This protein binds this small molecule.
Small molecule (SMILES): Cc1ccc(C(=O)NC2CC2)cc1NC(=O)c1cnc(-c2ccccc2Cl)s1

Sequence of chain 1.B:
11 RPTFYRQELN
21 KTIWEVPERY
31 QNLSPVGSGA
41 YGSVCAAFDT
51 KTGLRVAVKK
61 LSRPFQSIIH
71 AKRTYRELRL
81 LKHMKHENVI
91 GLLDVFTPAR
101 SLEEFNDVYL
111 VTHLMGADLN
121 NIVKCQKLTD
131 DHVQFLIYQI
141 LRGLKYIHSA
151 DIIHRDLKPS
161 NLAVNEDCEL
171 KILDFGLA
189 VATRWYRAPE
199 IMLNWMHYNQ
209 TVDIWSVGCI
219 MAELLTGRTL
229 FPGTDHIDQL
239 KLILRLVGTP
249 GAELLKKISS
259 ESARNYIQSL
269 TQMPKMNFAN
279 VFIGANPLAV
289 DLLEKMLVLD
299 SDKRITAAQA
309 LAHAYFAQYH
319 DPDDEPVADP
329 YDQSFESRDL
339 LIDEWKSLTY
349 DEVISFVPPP

Binding-site contacts:
Ligand atom O10 contacts residue ILE90 of chain 1.B at 3.3 Å.
Ligand atom C2 contacts residue THR112 of chain 1.B at 3.6 Å.
Ligand atom O10 contacts residue LEU173 of chain 1.B at 3.6 Å.
Ligand atom C25 contacts residue MET115 of chain 1.B at 3.7 Å (hydrophobic).
Ligand atom C7 contacts residue LYS59 of chain 1.B at 3.5 Å.
Ligand atom C21 contacts residue LEU114 of chain 1.B at 3.6 Å (hydrophobic).
Ligand atom C12 contacts residue PHE175 of chain 1.B at 3.4 Å (hydrophobic).
Ligand atom C21 contacts residue MET115 of chain 1.B at 3.4 Å (hydrophobic).
Ligand atom C4 contacts residue LYS59 of chain 1.B at 4.0 Å.
Ligand atom C23 contacts residue GLY116 of chain 1.B at 3.5 Å.
Ligand atom C3 contacts residue LEU173 of chain 1.B at 3.9 Å (hydrophobic).
Ligand atom C23 contacts residue MET115 of chain 1.B at 3.3 Å (hydrophobic).
Ligand atom C12 contacts residue LEU177 of chain 1.B at 3.8 Å (hydrophobic).
Ligand atom CL1 contacts residue LEU173 of chain 1.B at 3.8 Å.
Ligand atom C7 contacts residue ALA57 of chain 1.B at 3.6 Å (hydrophobic).
Ligand atom C5 contacts residue LYS59 of chain 1.B at 3.5 Å.
Ligand atom C20 contacts residue MET115 of chain 1.B at 3.6 Å (hydrophobic).
Ligand atom N9 contacts residue GLU77 of chain 1.B at 3.2 Å (salt-bridge).
Ligand atom C16 contacts residue ALA57 of chain 1.B at 3.5 Å (hydrophobic).
Ligand atom C5 contacts residue GLU77 of chain 1.B at 3.3 Å.
Ligand atom O10 contacts residue ASP174 of chain 1.B at 2.8 Å (salt-bridge).
Ligand atom C7 contacts residue THR112 of chain 1.B at 3.4 Å.
Ligand atom C13 contacts residue PHE175 of chain 1.B at 3.6 Å (hydrophobic).
Ligand atom C11 contacts residue PHE175 of chain 1.B at 3.9 Å (hydrophobic).
Ligand atom C16 contacts residue HIS113 of chain 1.B at 3.8 Å.
Ligand atom C24 contacts residue MET115 of chain 1.B at 3.5 Å (hydrophobic).
Ligand atom C13 contacts residue LEU81 of chain 1.B at 3.8 Å (hydrophobic).
Ligand atom C8 contacts residue ASP174 of chain 1.B at 3.7 Å.
Ligand atom C11 contacts residue ASP174 of chain 1.B at 3.9 Å.
Ligand atom C12 contacts residue GLU77 of chain 1.B at 3.8 Å.
Ligand atom O27 contacts residue VAL44 of chain 1.B at 3.7 Å.
Ligand atom C8 contacts residue ILE90 of chain 1.B at 3.9 Å (hydrophobic).
Ligand atom C22 contacts residue MET115 of chain 1.B at 3.3 Å (hydrophobic).
Ligand atom C6 contacts residue LYS59 of chain 1.B at 3.8 Å.
Ligand atom N26 contacts residue THR112 of chain 1.B at 3.2 Å (h-bond).
Ligand atom N17 contacts residue MET115 of chain 1.B at 3.3 Å (h-bond).
Ligand atom C5 contacts residue LEU81 of chain 1.B at 3.9 Å (hydrophobic).
Ligand atom C7 contacts residue LEU110 of chain 1.B at 3.7 Å (hydrophobic).
Ligand atom C1 contacts residue THR112 of chain 1.B at 3.7 Å.
Ligand atom C24 contacts residue ALA117 of chain 1.B at 3.7 Å (hydrophobic).